Binding-site contacts:
Ligand atom C1 contacts residue ASN1118 of chain 1.B at 1.4 Å.
Ligand atom C4 contacts residue ASN1118 of chain 1.B at 4.2 Å.
Ligand atom C5 contacts residue ASN1118 of chain 1.B at 3.6 Å.
Ligand atom O7 contacts residue ASN1118 of chain 1.B at 4.3 Å.
Ligand atom C7 contacts residue ASN1118 of chain 1.B at 3.8 Å.
Ligand atom O5 contacts residue ASN1118 of chain 1.B at 2.3 Å (h-bond).
Ligand atom N2 contacts residue ASN1118 of chain 1.B at 2.9 Å (h-bond).
Ligand atom C2 contacts residue ASN1118 of chain 1.B at 2.5 Å.
Ligand atom C3 contacts residue ASN1118 of chain 1.B at 3.8 Å.
Ligand atom C6 contacts residue ASN1118 of chain 1.B at 4.4 Å.

Sequence of chain 1.B:
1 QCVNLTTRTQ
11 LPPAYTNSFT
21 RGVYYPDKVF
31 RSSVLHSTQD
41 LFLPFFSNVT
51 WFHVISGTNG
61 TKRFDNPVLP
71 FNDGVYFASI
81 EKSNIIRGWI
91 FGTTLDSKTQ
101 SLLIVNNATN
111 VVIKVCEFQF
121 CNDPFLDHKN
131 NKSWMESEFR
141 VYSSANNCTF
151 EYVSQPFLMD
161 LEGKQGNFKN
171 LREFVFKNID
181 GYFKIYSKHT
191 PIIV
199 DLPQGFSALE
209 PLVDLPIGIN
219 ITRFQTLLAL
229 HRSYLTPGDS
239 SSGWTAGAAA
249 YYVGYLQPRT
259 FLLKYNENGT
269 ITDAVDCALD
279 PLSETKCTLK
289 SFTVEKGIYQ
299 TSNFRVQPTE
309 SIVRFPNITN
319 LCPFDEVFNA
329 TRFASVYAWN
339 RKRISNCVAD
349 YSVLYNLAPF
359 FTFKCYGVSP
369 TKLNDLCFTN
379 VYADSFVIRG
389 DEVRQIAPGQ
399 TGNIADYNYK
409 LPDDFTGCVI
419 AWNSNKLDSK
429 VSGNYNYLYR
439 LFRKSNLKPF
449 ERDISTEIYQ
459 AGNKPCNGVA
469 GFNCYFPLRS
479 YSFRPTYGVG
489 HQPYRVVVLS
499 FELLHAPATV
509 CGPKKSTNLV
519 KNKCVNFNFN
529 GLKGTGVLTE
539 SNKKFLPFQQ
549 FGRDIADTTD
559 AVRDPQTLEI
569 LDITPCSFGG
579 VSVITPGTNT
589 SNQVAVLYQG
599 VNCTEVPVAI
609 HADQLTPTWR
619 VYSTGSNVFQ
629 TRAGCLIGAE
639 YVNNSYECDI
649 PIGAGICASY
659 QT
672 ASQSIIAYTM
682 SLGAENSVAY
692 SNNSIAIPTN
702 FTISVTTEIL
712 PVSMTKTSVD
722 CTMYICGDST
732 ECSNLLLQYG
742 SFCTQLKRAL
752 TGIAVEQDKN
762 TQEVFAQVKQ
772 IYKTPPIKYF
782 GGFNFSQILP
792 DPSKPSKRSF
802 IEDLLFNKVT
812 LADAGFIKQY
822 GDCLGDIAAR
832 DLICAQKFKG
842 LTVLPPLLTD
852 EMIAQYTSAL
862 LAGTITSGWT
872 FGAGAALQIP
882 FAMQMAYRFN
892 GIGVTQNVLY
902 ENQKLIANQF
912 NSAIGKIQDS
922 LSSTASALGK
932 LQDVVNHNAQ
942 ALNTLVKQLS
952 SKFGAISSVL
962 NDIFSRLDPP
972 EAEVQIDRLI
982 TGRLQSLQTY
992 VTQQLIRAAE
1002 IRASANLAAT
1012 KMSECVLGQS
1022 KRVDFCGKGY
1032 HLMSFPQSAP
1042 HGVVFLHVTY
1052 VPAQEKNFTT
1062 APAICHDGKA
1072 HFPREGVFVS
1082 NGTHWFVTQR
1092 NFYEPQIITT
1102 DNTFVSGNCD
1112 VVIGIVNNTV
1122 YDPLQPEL

A small-molecule ligand and the protein it binds are described below.
Small molecule (SMILES): CC(=O)N[C@H]1[C@H](O[C@H]2[C@H](O)[C@@H](NC(C)=O)CO[C@@H]2CO)O[C@H](CO)[C@@H](O)[C@@H]1O